Binding-site contacts:
Ligand atom C19 contacts residue ILE888 of chain 1.B at 4.0 Å (hydrophobic).
Ligand atom C22 contacts residue ASP889 of chain 1.B at 3.9 Å.
Ligand atom C22 contacts residue YUY1 of chain 1.I at 3.4 Å.
Ligand atom C26 contacts residue YUY1 of chain 1.I at 4.1 Å.
Ligand atom C7 contacts residue PHE892 of chain 1.B at 4.1 Å (hydrophobic).
Ligand atom C21 contacts residue ASP889 of chain 1.B at 4.0 Å.
Ligand atom C1 contacts residue YUY1 of chain 1.I at 4.2 Å.
Ligand atom C16 contacts residue YUY1 of chain 1.I at 3.6 Å.
Ligand atom C11 contacts residue PHE892 of chain 1.B at 3.9 Å (hydrophobic).
Ligand atom C contacts residue YUY1 of chain 1.I at 3.1 Å.
Ligand atom C15 contacts residue YUY1 of chain 1.I at 3.6 Å.
Ligand atom C17 contacts residue YUY1 of chain 1.I at 4.0 Å.
Ligand atom C25 contacts residue PHE892 of chain 1.B at 4.4 Å (hydrophobic).
Ligand atom C16 contacts residue ASP889 of chain 1.B at 4.0 Å.
Ligand atom C17 contacts residue ASP889 of chain 1.B at 4.2 Å.
Ligand atom C9 contacts residue PHE892 of chain 1.B at 4.3 Å (hydrophobic).
Ligand atom C6 contacts residue PHE892 of chain 1.B at 3.8 Å (hydrophobic).
Ligand atom C8 contacts residue YUY1 of chain 1.I at 4.0 Å.
Ligand atom C13 contacts residue PHE892 of chain 1.B at 4.5 Å (hydrophobic).
Ligand atom C26 contacts residue LEU896 of chain 1.B at 4.3 Å (hydrophobic).

The protein below binds the small molecule below.
Small molecule (SMILES): C[C@@H]1CC[C@@]2(OC1)O[C@H]1C[C@H]3[C@@H]4CC=C5C[C@@H](O)CC[C@]5(C)[C@H]4CC[C@]3(C)[C@H]1[C@@H]2C

Sequence of chain 1.B:
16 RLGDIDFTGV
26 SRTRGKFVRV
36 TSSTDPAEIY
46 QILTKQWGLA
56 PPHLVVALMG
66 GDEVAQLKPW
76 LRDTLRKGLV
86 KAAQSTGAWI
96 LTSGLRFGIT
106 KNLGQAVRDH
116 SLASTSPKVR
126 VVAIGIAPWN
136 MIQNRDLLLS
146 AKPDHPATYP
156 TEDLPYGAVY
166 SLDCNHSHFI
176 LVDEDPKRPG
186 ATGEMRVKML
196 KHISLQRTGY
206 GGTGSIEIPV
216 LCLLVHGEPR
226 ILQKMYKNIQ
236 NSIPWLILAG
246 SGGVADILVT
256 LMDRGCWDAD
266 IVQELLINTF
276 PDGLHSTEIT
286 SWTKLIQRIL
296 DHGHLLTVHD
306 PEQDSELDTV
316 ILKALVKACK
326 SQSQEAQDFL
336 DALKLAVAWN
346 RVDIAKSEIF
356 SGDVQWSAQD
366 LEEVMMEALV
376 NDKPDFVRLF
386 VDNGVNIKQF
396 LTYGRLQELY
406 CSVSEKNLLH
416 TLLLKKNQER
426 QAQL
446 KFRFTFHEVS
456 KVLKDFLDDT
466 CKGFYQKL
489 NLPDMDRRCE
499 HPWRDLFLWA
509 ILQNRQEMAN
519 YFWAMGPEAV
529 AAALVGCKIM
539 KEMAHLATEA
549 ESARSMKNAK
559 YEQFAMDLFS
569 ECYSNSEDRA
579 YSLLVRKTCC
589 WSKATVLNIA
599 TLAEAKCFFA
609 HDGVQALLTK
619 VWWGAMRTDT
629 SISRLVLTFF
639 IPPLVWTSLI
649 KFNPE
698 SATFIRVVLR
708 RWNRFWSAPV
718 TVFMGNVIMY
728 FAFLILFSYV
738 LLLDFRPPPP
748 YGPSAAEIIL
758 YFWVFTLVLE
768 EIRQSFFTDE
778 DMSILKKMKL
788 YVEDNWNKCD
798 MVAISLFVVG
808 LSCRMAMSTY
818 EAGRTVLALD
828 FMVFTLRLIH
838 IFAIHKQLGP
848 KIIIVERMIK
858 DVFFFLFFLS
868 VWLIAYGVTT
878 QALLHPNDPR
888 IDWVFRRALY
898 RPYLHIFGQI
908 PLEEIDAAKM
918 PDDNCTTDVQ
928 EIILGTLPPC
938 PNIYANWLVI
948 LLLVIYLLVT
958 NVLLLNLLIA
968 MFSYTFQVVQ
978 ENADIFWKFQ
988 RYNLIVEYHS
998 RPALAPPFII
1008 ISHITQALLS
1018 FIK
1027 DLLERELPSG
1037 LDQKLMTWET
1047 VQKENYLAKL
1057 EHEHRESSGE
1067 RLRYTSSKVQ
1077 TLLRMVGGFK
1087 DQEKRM